Sequence of chain 1.A:
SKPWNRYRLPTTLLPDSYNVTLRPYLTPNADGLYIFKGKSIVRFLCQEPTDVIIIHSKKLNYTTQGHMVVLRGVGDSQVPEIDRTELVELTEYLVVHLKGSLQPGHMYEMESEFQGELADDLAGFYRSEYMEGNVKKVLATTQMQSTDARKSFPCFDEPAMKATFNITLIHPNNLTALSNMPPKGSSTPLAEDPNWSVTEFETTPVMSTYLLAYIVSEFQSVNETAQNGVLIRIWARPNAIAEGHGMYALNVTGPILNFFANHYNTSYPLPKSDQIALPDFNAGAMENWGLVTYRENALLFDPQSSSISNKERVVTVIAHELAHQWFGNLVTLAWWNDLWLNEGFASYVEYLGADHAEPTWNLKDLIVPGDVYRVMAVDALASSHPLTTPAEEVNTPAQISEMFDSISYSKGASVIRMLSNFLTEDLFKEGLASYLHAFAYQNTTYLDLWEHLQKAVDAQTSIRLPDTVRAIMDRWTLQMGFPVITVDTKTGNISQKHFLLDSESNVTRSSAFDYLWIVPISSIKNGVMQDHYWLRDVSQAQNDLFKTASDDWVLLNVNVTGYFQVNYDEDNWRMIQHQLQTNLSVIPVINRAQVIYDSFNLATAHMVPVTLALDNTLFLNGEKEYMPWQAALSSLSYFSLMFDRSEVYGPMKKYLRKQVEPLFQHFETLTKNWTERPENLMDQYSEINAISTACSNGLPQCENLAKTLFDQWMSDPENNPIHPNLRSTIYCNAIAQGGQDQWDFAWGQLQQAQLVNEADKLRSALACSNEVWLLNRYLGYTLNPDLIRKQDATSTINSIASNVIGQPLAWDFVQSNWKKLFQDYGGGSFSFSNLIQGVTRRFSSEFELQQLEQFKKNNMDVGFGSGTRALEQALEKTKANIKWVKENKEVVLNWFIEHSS

Binding-site contacts:
Ligand atom CB contacts residue GLU350 of chain 1.A at 2.9 Å.
Ligand atom C contacts residue HIS320 of chain 1.A at 3.9 Å.
Ligand atom C contacts residue ARG313 of chain 1.A at 4.1 Å.
Ligand atom CB contacts residue TYR351 of chain 1.A at 3.6 Å (hydrophobic).
Ligand atom N contacts residue GLU321 of chain 1.A at 3.9 Å.
Ligand atom O contacts residue GLN630 of chain 1.A at 4.0 Å.
Ligand atom CB contacts residue PRO369 of chain 1.A at 3.9 Å (hydrophobic).
Ligand atom CB contacts residue HIS320 of chain 1.A at 3.1 Å.
Ligand atom CB contacts residue GLY370 of chain 1.A at 3.9 Å.
Ligand atom C contacts residue GLY370 of chain 1.A at 3.5 Å.
Ligand atom CA contacts residue GLU350 of chain 1.A at 2.9 Å.
Ligand atom CB contacts residue ALA285 of chain 1.A at 3.8 Å (hydrophobic).
Ligand atom O contacts residue HIS320 of chain 1.A at 3.1 Å.
Ligand atom C contacts residue GLU350 of chain 1.A at 3.1 Å.
Ligand atom CA contacts residue ARG313 of chain 1.A at 3.5 Å.
Ligand atom O contacts residue ARG313 of chain 1.A at 3.4 Å (salt-bridge).
Ligand atom CB contacts residue ALA298 of chain 1.A at 3.8 Å (hydrophobic).
Ligand atom CB contacts residue GLU321 of chain 1.A at 3.5 Å.
Ligand atom O contacts residue ASP371 of chain 1.A at 4.0 Å.
Ligand atom CA contacts residue PRO369 of chain 1.A at 3.9 Å (hydrophobic).
Ligand atom O contacts residue GLY370 of chain 1.A at 2.3 Å (h-bond).
Ligand atom C contacts residue ARG374 of chain 1.A at 3.5 Å.
Ligand atom N contacts residue ARG313 of chain 1.A at 3.2 Å (salt-bridge).
Ligand atom N contacts residue GLU350 of chain 1.A at 4.1 Å.
Ligand atom O contacts residue GLU350 of chain 1.A at 2.8 Å (salt-bridge).
Ligand atom CB contacts residue ASP371 of chain 1.A at 2.7 Å.
Ligand atom CB contacts residue GLY284 of chain 1.A at 3.2 Å.
Ligand atom CB contacts residue ALA1 of chain 1.B at 4.0 Å (hydrophobic).
Ligand atom CA contacts residue GLY284 of chain 1.A at 3.3 Å.
Ligand atom O contacts residue PRO369 of chain 1.A at 4.0 Å.
Ligand atom O contacts residue VAL317 of chain 1.A at 3.8 Å.
Ligand atom CB contacts residue TYR626 of chain 1.A at 4.1 Å (hydrophobic).
Ligand atom CA contacts residue GLY370 of chain 1.A at 3.7 Å.
Ligand atom CB contacts residue ARG313 of chain 1.A at 2.8 Å.
Ligand atom CB contacts residue THR316 of chain 1.A at 3.5 Å.
Ligand atom N contacts residue GLY284 of chain 1.A at 3.1 Å.
Ligand atom CA contacts residue ASP371 of chain 1.A at 4.0 Å.
Ligand atom CB contacts residue VAL317 of chain 1.A at 3.8 Å (hydrophobic).
Ligand atom O contacts residue ARG374 of chain 1.A at 2.6 Å (salt-bridge).
Ligand atom CA contacts residue ALA285 of chain 1.A at 3.6 Å (hydrophobic).

A small-molecule ligand and the protein it binds are described below.
Small molecule (SMILES): C[C@H](N)C(=O)N[C@@H](C)C(=O)N[C@@H](C)C(=O)N[C@@H](C)C(=O)N[C@@H](C)C(=O)N[C@@H](C)C(=O)O